This protein binds this small molecule.
Small molecule (SMILES): Nc1ncnc2c1ncn2[C@@H]1O[C@H](CO[P](=O)(O)O[P](=O)(O)CP(=O)(O)O)[C@@H](O)[C@H]1O

Sequence of chain 1.C:
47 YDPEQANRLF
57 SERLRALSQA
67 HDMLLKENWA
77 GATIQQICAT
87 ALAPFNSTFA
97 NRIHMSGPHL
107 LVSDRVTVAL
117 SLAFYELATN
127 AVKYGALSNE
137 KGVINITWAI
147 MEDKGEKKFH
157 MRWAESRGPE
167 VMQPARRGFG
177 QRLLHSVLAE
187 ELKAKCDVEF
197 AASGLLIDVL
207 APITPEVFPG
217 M

Binding-site contacts:
Ligand atom N6 contacts residue GLY131 of chain 1.C at 3.9 Å.
Ligand atom O2A contacts residue GLN177 of chain 1.C at 3.8 Å.
Ligand atom O4' contacts residue PHE196 of chain 1.C at 3.9 Å.
Ligand atom C6 contacts residue GLY131 of chain 1.C at 3.9 Å.
Ligand atom N6 contacts residue LEU201 of chain 1.C at 3.8 Å.
Ligand atom C1' contacts residue ALA171 of chain 1.C at 4.0 Å (hydrophobic).
Ligand atom N9 contacts residue TYR130 of chain 1.C at 3.6 Å.
Ligand atom C6 contacts residue TYR130 of chain 1.C at 4.0 Å (hydrophobic).
Ligand atom PA contacts residue GLY174 of chain 1.C at 4.0 Å.
Ligand atom C2 contacts residue VAL167 of chain 1.C at 4.0 Å (hydrophobic).
Ligand atom O2B contacts residue GLY174 of chain 1.C at 4.0 Å.
Ligand atom C2 contacts residue GLY131 of chain 1.C at 4.1 Å.
Ligand atom C5' contacts residue ARG172 of chain 1.C at 3.4 Å.
Ligand atom C6 contacts residue GLU161 of chain 1.C at 4.0 Å.
Ligand atom N7 contacts residue ASN126 of chain 1.C at 3.4 Å.
Ligand atom N1 contacts residue GLY131 of chain 1.C at 3.4 Å.
Ligand atom N1 contacts residue TYR130 of chain 1.C at 3.8 Å.
Ligand atom O3A contacts residue GLY174 of chain 1.C at 3.5 Å (h-bond).
Ligand atom C3B contacts residue TYR130 of chain 1.C at 3.5 Å (hydrophobic).
Ligand atom O1G contacts residue TYR130 of chain 1.C at 3.9 Å.
Ligand atom C4 contacts residue TYR130 of chain 1.C at 3.5 Å (hydrophobic).
Ligand atom O1G contacts residue ASN126 of chain 1.C at 3.6 Å.
Ligand atom N7 contacts residue TYR130 of chain 1.C at 3.7 Å.
Ligand atom N6 contacts residue GLU161 of chain 1.C at 3.0 Å (salt-bridge).
Ligand atom N1 contacts residue GLU161 of chain 1.C at 3.9 Å.
Ligand atom C2 contacts residue TYR130 of chain 1.C at 3.7 Å (hydrophobic).
Ligand atom N6 contacts residue ASN126 of chain 1.C at 4.1 Å.
Ligand atom N3 contacts residue TYR130 of chain 1.C at 3.5 Å.
Ligand atom C8 contacts residue TYR130 of chain 1.C at 3.5 Å (hydrophobic).
Ligand atom O1A contacts residue ASN126 of chain 1.C at 3.6 Å (h-bond).
Ligand atom C2' contacts residue TYR130 of chain 1.C at 3.6 Å (hydrophobic).
Ligand atom C5 contacts residue TYR130 of chain 1.C at 3.8 Å (hydrophobic).
Ligand atom N9 contacts residue PHE196 of chain 1.C at 4.0 Å.
Ligand atom O2A contacts residue GLY174 of chain 1.C at 3.1 Å (h-bond).
Ligand atom O2A contacts residue ARG173 of chain 1.C at 3.4 Å.
Ligand atom O3' contacts residue TYR130 of chain 1.C at 3.5 Å.
Ligand atom C4' contacts residue ARG172 of chain 1.C at 4.1 Å.
Ligand atom C5' contacts residue ARG173 of chain 1.C at 4.1 Å.
Ligand atom C3' contacts residue TYR130 of chain 1.C at 3.5 Å (hydrophobic).
Ligand atom N6 contacts residue ALA127 of chain 1.C at 4.0 Å.